Sequence of chain 1.A:
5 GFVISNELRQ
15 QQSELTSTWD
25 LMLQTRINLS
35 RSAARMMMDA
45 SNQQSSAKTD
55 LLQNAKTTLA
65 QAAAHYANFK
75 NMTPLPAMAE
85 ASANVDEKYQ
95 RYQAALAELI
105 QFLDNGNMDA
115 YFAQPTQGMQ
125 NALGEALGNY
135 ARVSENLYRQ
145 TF

Binding-site contacts:
Ligand atom N contacts residue THR120 of chain 1.B at 3.2 Å (h-bond).
Ligand atom OXT contacts residue ARG30 of chain 1.B at 2.8 Å (salt-bridge).
Ligand atom C contacts residue ARG35 of chain 1.A at 4.0 Å.
Ligand atom OXT contacts residue GLN121 of chain 1.B at 4.3 Å.
Ligand atom CA contacts residue LEU103 of chain 1.B at 4.3 Å (hydrophobic).
Ligand atom CB contacts residue TYR115 of chain 1.B at 3.3 Å (hydrophobic).
Ligand atom C contacts residue THR120 of chain 1.B at 3.1 Å.
Ligand atom CA contacts residue TYR115 of chain 1.B at 3.4 Å (hydrophobic).
Ligand atom O contacts residue ARG35 of chain 1.A at 4.3 Å.
Ligand atom N contacts residue TYR115 of chain 1.B at 3.3 Å (h-bond).
Ligand atom N contacts residue ARG35 of chain 1.A at 4.5 Å.
Ligand atom O contacts residue TYR115 of chain 1.B at 4.3 Å.
Ligand atom OD2 contacts residue TYR115 of chain 1.B at 3.9 Å.
Ligand atom O contacts residue ARG30 of chain 1.B at 3.3 Å.
Ligand atom N contacts residue GLN118 of chain 1.B at 2.7 Å (h-bond).
Ligand atom CG contacts residue PHE116 of chain 1.B at 3.7 Å (hydrophobic).
Ligand atom O contacts residue LEU103 of chain 1.B at 4.2 Å.
Ligand atom CA contacts residue GLN118 of chain 1.B at 4.0 Å.
Ligand atom CG contacts residue ARG39 of chain 1.A at 3.1 Å.
Ligand atom OXT contacts residue ARG35 of chain 1.A at 3.6 Å.
Ligand atom OD2 contacts residue ARG35 of chain 1.A at 3.7 Å.
Ligand atom OD1 contacts residue ARG35 of chain 1.A at 3.2 Å (salt-bridge).
Ligand atom OD2 contacts residue PHE116 of chain 1.B at 3.6 Å.
Ligand atom CB contacts residue PHE116 of chain 1.B at 4.0 Å (hydrophobic).
Ligand atom O contacts residue SER34 of chain 1.B at 4.3 Å.
Ligand atom N contacts residue PHE116 of chain 1.B at 3.4 Å (h-bond).
Ligand atom OXT contacts residue THR120 of chain 1.B at 3.0 Å (h-bond).
Ligand atom CG contacts residue ARG35 of chain 1.A at 3.8 Å.
Ligand atom C contacts residue ARG30 of chain 1.B at 3.5 Å.
Ligand atom OD2 contacts residue ARG39 of chain 1.A at 2.5 Å (salt-bridge).
Ligand atom OD1 contacts residue ARG39 of chain 1.A at 2.9 Å (salt-bridge).
Ligand atom OD1 contacts residue PHE116 of chain 1.B at 3.7 Å.
Ligand atom O contacts residue THR120 of chain 1.B at 3.8 Å.
Ligand atom OXT contacts residue GLN118 of chain 1.B at 4.2 Å.
Ligand atom CG contacts residue TYR115 of chain 1.B at 4.1 Å (hydrophobic).
Ligand atom CA contacts residue THR120 of chain 1.B at 3.1 Å.

Sequence of chain 1.B:
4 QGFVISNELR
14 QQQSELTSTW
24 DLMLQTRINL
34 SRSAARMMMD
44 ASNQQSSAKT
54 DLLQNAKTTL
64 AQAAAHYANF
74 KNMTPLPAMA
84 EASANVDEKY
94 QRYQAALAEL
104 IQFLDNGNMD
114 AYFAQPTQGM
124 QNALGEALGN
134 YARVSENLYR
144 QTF

A small-molecule ligand and the protein it binds are described below.
Small molecule (SMILES): N[C@@H](CC(=O)O)C(=O)O